Sequence of chain 1.A:
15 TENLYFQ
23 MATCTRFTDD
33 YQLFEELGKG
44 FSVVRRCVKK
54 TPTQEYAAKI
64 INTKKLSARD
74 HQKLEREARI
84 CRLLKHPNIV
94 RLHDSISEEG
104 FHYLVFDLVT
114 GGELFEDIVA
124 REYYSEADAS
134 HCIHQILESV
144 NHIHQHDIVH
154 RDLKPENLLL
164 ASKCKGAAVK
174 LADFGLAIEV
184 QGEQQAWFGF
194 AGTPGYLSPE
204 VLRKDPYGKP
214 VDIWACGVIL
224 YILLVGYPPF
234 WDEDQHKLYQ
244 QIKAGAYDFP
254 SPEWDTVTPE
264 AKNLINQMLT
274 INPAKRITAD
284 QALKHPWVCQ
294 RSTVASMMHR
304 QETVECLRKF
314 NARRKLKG

Binding-site contacts:
Ligand atom OAZ contacts residue LEU111 of chain 1.A at 3.4 Å.
Ligand atom CAV contacts residue ASP110 of chain 1.A at 4.0 Å.
Ligand atom NBC contacts residue GLU159 of chain 1.A at 3.8 Å.
Ligand atom CAF contacts residue LEU39 of chain 1.A at 3.4 Å (hydrophobic).
Ligand atom CAL contacts residue ALA175 of chain 1.A at 3.9 Å (hydrophobic).
Ligand atom OAX contacts residue VAL93 of chain 1.A at 3.4 Å.
Ligand atom NAU contacts residue VAL93 of chain 1.A at 4.0 Å.
Ligand atom CAB contacts residue GLY40 of chain 1.A at 4.0 Å.
Ligand atom CAT contacts residue VAL112 of chain 1.A at 3.5 Å (hydrophobic).
Ligand atom CAG contacts residue LEU39 of chain 1.A at 4.1 Å (hydrophobic).
Ligand atom CAA contacts residue GLY40 of chain 1.A at 3.5 Å.
Ligand atom NAH contacts residue LEU39 of chain 1.A at 4.1 Å.
Ligand atom CAV contacts residue VAL93 of chain 1.A at 4.0 Å (hydrophobic).
Ligand atom CAC contacts residue VAL47 of chain 1.A at 3.7 Å (hydrophobic).
Ligand atom CAE contacts residue LEU39 of chain 1.A at 3.7 Å (hydrophobic).
Ligand atom NAU contacts residue ALA60 of chain 1.A at 3.6 Å.
Ligand atom CAI contacts residue VAL112 of chain 1.A at 3.9 Å (hydrophobic).
Ligand atom CAT contacts residue ASP110 of chain 1.A at 3.7 Å.
Ligand atom OAX contacts residue PHE109 of chain 1.A at 3.6 Å.
Ligand atom CAQ contacts residue LYS62 of chain 1.A at 4.1 Å.
Ligand atom CAP contacts residue PHE109 of chain 1.A at 4.0 Å (hydrophobic).
Ligand atom NAO contacts residue ALA175 of chain 1.A at 4.0 Å.
Ligand atom OAZ contacts residue VAL112 of chain 1.A at 2.9 Å (h-bond).
Ligand atom CAW contacts residue VAL112 of chain 1.A at 3.7 Å (hydrophobic).
Ligand atom NAU contacts residue VAL112 of chain 1.A at 4.0 Å.
Ligand atom CAB contacts residue VAL47 of chain 1.A at 3.9 Å (hydrophobic).
Ligand atom OAZ contacts residue ASP110 of chain 1.A at 3.7 Å.
Ligand atom CAQ contacts residue PHE109 of chain 1.A at 3.8 Å (hydrophobic).
Ligand atom CA0 contacts residue ASN160 of chain 1.A at 3.7 Å.
Ligand atom CAS contacts residue ASP176 of chain 1.A at 3.5 Å.
Ligand atom OAZ contacts residue ALA60 of chain 1.A at 3.5 Å.
Ligand atom CA0 contacts residue ASP176 of chain 1.A at 3.9 Å.
Ligand atom CAN contacts residue ASP176 of chain 1.A at 4.0 Å.
Ligand atom CAW contacts residue LEU39 of chain 1.A at 4.1 Å (hydrophobic).
Ligand atom NAU contacts residue ASP110 of chain 1.A at 2.9 Å (salt-bridge).
Ligand atom CAL contacts residue LEU162 of chain 1.A at 3.8 Å (hydrophobic).
Ligand atom CAA contacts residue LEU39 of chain 1.A at 3.4 Å (hydrophobic).
Ligand atom CAR contacts residue ASP176 of chain 1.A at 4.1 Å.
Ligand atom CBE contacts residue GLU159 of chain 1.A at 3.5 Å.
Ligand atom CAT contacts residue ALA60 of chain 1.A at 3.5 Å (hydrophobic).

This protein binds this small molecule.
Small molecule (SMILES): [H]/N=C(/N)SCCCn1cc(C2=C(c3cn(C)c4ccccc34)C(=O)NC2=O)c2ccccc21